A small-molecule ligand and the protein it binds are described below.
Small molecule (SMILES): CC[C@H](C)[C@H](NC(=O)[C@@]1(C)CCCN1C)C(=O)N(C)[C@H](C[C@@H](OC(C)=O)c1nc(C(=O)N[C@@H](Cc2ccc(N)cc2)C[C@H](C)C(=O)O)cs1)C(C)C

Sequence of chain 1.C:
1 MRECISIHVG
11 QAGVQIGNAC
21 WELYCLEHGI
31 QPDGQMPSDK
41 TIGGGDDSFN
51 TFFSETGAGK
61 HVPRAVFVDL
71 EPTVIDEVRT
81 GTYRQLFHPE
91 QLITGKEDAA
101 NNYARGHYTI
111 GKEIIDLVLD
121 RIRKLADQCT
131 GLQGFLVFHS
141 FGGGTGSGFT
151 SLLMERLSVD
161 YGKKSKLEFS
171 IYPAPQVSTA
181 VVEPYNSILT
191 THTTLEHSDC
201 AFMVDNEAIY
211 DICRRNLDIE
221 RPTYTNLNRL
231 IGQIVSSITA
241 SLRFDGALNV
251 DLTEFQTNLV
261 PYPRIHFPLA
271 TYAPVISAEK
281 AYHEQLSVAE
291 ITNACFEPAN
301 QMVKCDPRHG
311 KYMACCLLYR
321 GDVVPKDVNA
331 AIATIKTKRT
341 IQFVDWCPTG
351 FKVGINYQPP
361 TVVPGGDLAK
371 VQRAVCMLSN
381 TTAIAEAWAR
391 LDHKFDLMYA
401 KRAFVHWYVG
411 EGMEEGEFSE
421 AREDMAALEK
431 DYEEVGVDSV

Sequence of chain 1.B:
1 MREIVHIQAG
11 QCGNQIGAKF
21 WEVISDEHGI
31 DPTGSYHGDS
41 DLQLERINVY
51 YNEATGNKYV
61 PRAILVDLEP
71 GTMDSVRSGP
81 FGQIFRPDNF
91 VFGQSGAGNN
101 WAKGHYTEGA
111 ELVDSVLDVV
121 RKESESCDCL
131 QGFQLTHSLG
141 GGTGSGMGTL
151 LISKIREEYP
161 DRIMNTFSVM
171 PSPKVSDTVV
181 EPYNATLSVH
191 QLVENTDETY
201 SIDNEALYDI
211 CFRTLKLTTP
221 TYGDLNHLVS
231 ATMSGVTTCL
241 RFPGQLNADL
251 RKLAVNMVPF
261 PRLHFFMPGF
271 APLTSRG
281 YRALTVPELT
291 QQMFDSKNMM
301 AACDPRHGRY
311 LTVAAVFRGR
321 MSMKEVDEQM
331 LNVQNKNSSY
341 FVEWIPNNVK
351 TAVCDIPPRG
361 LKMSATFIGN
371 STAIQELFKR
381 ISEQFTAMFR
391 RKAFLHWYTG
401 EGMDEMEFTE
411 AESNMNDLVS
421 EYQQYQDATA

Binding-site contacts:
Ligand atom C3 contacts residue ASN329 of chain 1.C at 3.6 Å.
Ligand atom C37 contacts residue PRO173 of chain 1.B at 3.4 Å (hydrophobic).
Ligand atom C1 contacts residue ILE355 of chain 1.C at 3.7 Å (hydrophobic).
Ligand atom N4 contacts residue TYR222 of chain 1.B at 3.6 Å.
Ligand atom N2 contacts residue TYR222 of chain 1.B at 3.1 Å (h-bond).
Ligand atom C19 contacts residue GLN15 of chain 1.B at 3.1 Å.
Ligand atom N4 contacts residue GLN11 of chain 1.B at 3.4 Å (h-bond).
Ligand atom C34 contacts residue ASN329 of chain 1.C at 3.4 Å.
Ligand atom O7 contacts residue ASP177 of chain 1.B at 3.1 Å (salt-bridge).
Ligand atom O1 contacts residue ASN329 of chain 1.C at 3.3 Å (h-bond).
Ligand atom N4 contacts residue GDP1 of chain 1.J at 3.2 Å (h-bond).
Ligand atom O7 contacts residue VAL175 of chain 1.B at 3.7 Å.
Ligand atom O2 contacts residue TYR222 of chain 1.B at 2.8 Å (h-bond).
Ligand atom O4 contacts residue ARG276 of chain 1.B at 2.8 Å (salt-bridge).
Ligand atom C26 contacts residue ARG276 of chain 1.B at 3.5 Å.
Ligand atom C37 contacts residue ASP177 of chain 1.B at 3.4 Å.
Ligand atom C14 contacts residue TYR222 of chain 1.B at 3.6 Å (hydrophobic).
Ligand atom C33 contacts residue ASN329 of chain 1.C at 3.7 Å.
Ligand atom C35 contacts residue PHE351 of chain 1.C at 3.5 Å (hydrophobic).
Ligand atom N2 contacts residue THR221 of chain 1.B at 3.5 Å.
Ligand atom N6 contacts residue ASP177 of chain 1.B at 3.1 Å (salt-bridge).
Ligand atom C19 contacts residue GDP1 of chain 1.J at 3.4 Å.
Ligand atom O5 contacts residue PRO220 of chain 1.B at 3.6 Å (h-bond).
Ligand atom C18 contacts residue GLN15 of chain 1.B at 3.6 Å.
Ligand atom O4 contacts residue THR221 of chain 1.B at 2.6 Å (h-bond).
Ligand atom C28 contacts residue PRO325 of chain 1.C at 3.7 Å (hydrophobic).
Ligand atom C38 contacts residue ASN329 of chain 1.C at 3.3 Å.
Ligand atom O2 contacts residue THR221 of chain 1.B at 3.1 Å.
Ligand atom O3 contacts residue ARG276 of chain 1.B at 2.8 Å (salt-bridge).
Ligand atom N5 contacts residue ASN329 of chain 1.C at 2.9 Å (h-bond).
Ligand atom C7 contacts residue VAL175 of chain 1.B at 3.4 Å (hydrophobic).
Ligand atom C30 contacts residue PRO220 of chain 1.B at 3.5 Å (hydrophobic).
Ligand atom C31 contacts residue LYS174 of chain 1.B at 3.6 Å.
Ligand atom O2 contacts residue GLY223 of chain 1.B at 2.9 Å (h-bond).
Ligand atom C1 contacts residue VAL328 of chain 1.C at 3.7 Å (hydrophobic).
Ligand atom C37 contacts residue LYS174 of chain 1.B at 3.7 Å.
Ligand atom C36 contacts residue ASP177 of chain 1.B at 3.2 Å.
Ligand atom C1 contacts residue PRO325 of chain 1.C at 3.6 Å (hydrophobic).
Ligand atom C19 contacts residue TYR222 of chain 1.B at 3.4 Å (hydrophobic).
Ligand atom C28 contacts residue THR219 of chain 1.B at 3.3 Å.